Binding-site contacts:
Ligand atom O6 contacts residue ILE121 of chain 1.C at 3.8 Å.
Ligand atom N2 contacts residue PHE120 of chain 1.C at 4.5 Å.
Ligand atom C2 contacts residue ASN81 of chain 1.C at 2.4 Å.
Ligand atom C6 contacts residue ILE121 of chain 1.C at 4.0 Å (hydrophobic).
Ligand atom C4 contacts residue PHE120 of chain 1.C at 4.5 Å (hydrophobic).
Ligand atom C7 contacts residue ASN81 of chain 1.C at 3.1 Å.
Ligand atom C1 contacts residue ASN81 of chain 1.C at 1.5 Å.
Ligand atom C2 contacts residue PHE120 of chain 1.C at 4.2 Å (hydrophobic).
Ligand atom C8 contacts residue ASN81 of chain 1.C at 4.3 Å.
Ligand atom C5 contacts residue ILE121 of chain 1.C at 3.9 Å (hydrophobic).
Ligand atom O5 contacts residue PHE120 of chain 1.C at 4.1 Å.
Ligand atom O7 contacts residue ASN81 of chain 1.C at 2.8 Å (h-bond).
Ligand atom N2 contacts residue ASN81 of chain 1.C at 2.9 Å (h-bond).
Ligand atom O5 contacts residue ASN81 of chain 1.C at 2.4 Å (h-bond).
Ligand atom C3 contacts residue ASN81 of chain 1.C at 3.8 Å.
Ligand atom C5 contacts residue ASN81 of chain 1.C at 3.8 Å.
Ligand atom C5 contacts residue PHE120 of chain 1.C at 3.9 Å (hydrophobic).
Ligand atom C4 contacts residue ASN81 of chain 1.C at 4.2 Å.
Ligand atom C3 contacts residue PHE120 of chain 1.C at 3.9 Å (hydrophobic).
Ligand atom C1 contacts residue PHE120 of chain 1.C at 3.6 Å (hydrophobic).
Ligand atom C8 contacts residue GLN80 of chain 1.C at 3.4 Å.
Ligand atom C8 contacts residue ARG150 of chain 1.C at 4.1 Å.

Sequence of chain 1.C:
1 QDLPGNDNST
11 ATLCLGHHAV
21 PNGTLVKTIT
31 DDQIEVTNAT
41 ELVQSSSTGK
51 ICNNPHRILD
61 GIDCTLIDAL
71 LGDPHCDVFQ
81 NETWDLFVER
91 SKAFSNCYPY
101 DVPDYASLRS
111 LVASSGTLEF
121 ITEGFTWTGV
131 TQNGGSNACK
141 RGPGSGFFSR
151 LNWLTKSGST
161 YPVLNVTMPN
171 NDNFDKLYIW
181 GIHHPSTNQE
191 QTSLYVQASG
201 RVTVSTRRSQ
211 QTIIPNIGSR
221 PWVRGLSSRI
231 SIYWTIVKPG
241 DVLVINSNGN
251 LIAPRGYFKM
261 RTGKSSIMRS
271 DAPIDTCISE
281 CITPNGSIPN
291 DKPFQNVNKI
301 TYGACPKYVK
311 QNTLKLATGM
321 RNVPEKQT

A protein and the small-molecule ligand that binds it are described below.
Small molecule (SMILES): CC(=O)N[C@@H]1[C@@H](O)[C@H](O)[C@@H](CO)O[C@H]1O